A protein and the small-molecule ligand that binds it are described below.
Small molecule (SMILES): OC[C@H]1O[C@H](O[C@H]2[C@H](O)[C@@H](O)[C@@H](O[C@H]3[C@H](O)[C@@H](O)[C@@H](O[C@H]4[C@H](O)[C@@H](O)[C@@H](O[C@H]5[C@H](O)[C@@H](O)[C@@H](O[C@H]6[C@H](O)[C@@H](O)[C@@H](O)O[C@@H]6CO)O[C@@H]5CO)O[C@@H]4CO)O[C@@H]3CO)O[C@@H]2CO)[C@H](O)[C@@H](O)[C@@H]1O

Binding-site contacts:
Ligand atom O3 contacts residue MET4 of chain 1.A at 3.2 Å (h-bond).
Ligand atom O6 contacts residue ASP81 of chain 1.A at 2.9 Å (salt-bridge).
Ligand atom O3 contacts residue ASN247 of chain 1.A at 2.9 Å (h-bond).
Ligand atom O2 contacts residue SER2 of chain 1.A at 3.6 Å.
Ligand atom O6 contacts residue LYS152 of chain 1.A at 2.9 Å (salt-bridge).
Ligand atom C6 contacts residue PHE82 of chain 1.A at 3.6 Å (hydrophobic).
Ligand atom O5 contacts residue PHE150 of chain 1.A at 3.6 Å.
Ligand atom O2 contacts residue MET4 of chain 1.A at 3.0 Å (h-bond).
Ligand atom O3 contacts residue GLY1 of chain 1.A at 2.6 Å (h-bond).
Ligand atom C2 contacts residue ASN247 of chain 1.A at 3.5 Å.
Ligand atom O3 contacts residue SER2 of chain 1.A at 3.3 Å (h-bond).
Ligand atom O5 contacts residue ALA115 of chain 1.A at 3.5 Å.
Ligand atom O2 contacts residue ASP243 of chain 1.A at 3.5 Å (salt-bridge).
Ligand atom O3 contacts residue LYS222 of chain 1.A at 2.9 Å (salt-bridge).
Ligand atom C2 contacts residue TYR5 of chain 1.A at 3.8 Å (hydrophobic).
Ligand atom C6 contacts residue PO41 of chain 1.D at 3.3 Å.
Ligand atom C2 contacts residue TRP229 of chain 1.A at 3.6 Å (hydrophobic).
Ligand atom O5 contacts residue PO41 of chain 1.D at 3.1 Å (h-bond).
Ligand atom C4 contacts residue TRP193 of chain 1.A at 3.8 Å (hydrophobic).
Ligand atom O2 contacts residue GLY1 of chain 1.A at 3.2 Å (h-bond).
Ligand atom O2 contacts residue HIS3 of chain 1.A at 3.3 Å (h-bond).
Ligand atom O5 contacts residue PHE55 of chain 1.A at 3.6 Å.
Ligand atom C2 contacts residue MET117 of chain 1.A at 3.8 Å (hydrophobic).
Ligand atom O2 contacts residue LYS222 of chain 1.A at 3.5 Å (salt-bridge).
Ligand atom O2 contacts residue ASN241 of chain 1.A at 3.1 Å (h-bond).
Ligand atom O5 contacts residue LYS152 of chain 1.A at 3.4 Å (salt-bridge).
Ligand atom O3 contacts residue TYR5 of chain 1.A at 3.0 Å (h-bond).
Ligand atom O6 contacts residue PHE82 of chain 1.A at 3.2 Å.
Ligand atom C6 contacts residue TRP193 of chain 1.A at 3.6 Å (hydrophobic).
Ligand atom O5 contacts residue TRP193 of chain 1.A at 3.5 Å.
Ligand atom O3 contacts residue ASP243 of chain 1.A at 3.1 Å (salt-bridge).
Ligand atom C2 contacts residue PHE150 of chain 1.A at 3.7 Å (hydrophobic).
Ligand atom O2 contacts residue ASN247 of chain 1.A at 2.5 Å (h-bond).
Ligand atom C3 contacts residue HIS245 of chain 1.A at 3.8 Å.
Ligand atom O6 contacts residue PO41 of chain 1.D at 2.6 Å (h-bond).
Ligand atom C3 contacts residue GLY1 of chain 1.A at 3.6 Å.
Ligand atom O3 contacts residue HIS3 of chain 1.A at 3.3 Å (h-bond).
Ligand atom O1 contacts residue HIS245 of chain 1.A at 3.3 Å (h-bond).
Ligand atom C6 contacts residue ASP81 of chain 1.A at 3.3 Å.
Ligand atom C2 contacts residue TRP193 of chain 1.A at 3.7 Å (hydrophobic).

Sequence of chain 1.A:
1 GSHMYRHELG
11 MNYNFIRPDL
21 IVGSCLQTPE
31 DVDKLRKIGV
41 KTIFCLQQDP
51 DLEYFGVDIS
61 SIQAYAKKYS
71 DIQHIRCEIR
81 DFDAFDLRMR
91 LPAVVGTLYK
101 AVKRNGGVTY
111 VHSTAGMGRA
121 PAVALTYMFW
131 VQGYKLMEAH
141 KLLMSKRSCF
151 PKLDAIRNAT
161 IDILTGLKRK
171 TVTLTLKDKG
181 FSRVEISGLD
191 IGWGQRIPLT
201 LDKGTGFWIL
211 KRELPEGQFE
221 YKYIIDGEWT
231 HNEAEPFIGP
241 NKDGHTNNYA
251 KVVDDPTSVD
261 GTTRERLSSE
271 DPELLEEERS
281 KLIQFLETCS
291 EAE